A protein and the small-molecule ligand that binds it are described below.
Small molecule (SMILES): CC(=O)N[C@H]1[C@H](O[C@H]2[C@H](O)[C@@H](NC(C)=O)CO[C@@H]2CO)O[C@H](CO)[C@@H](O[C@@H]2O[C@H](CO)[C@@H](O)[C@H](O)[C@@H]2O)[C@@H]1O

Binding-site contacts:
Ligand atom C3 contacts residue ASN118 of chain 1.D at 3.9 Å.
Ligand atom C1 contacts residue TYR135 of chain 1.D at 3.9 Å (hydrophobic).
Ligand atom O4 contacts residue TYR135 of chain 1.D at 4.1 Å.
Ligand atom N2 contacts residue TYR135 of chain 1.D at 3.9 Å.
Ligand atom C8 contacts residue THR105 of chain 1.D at 4.4 Å.
Ligand atom C3 contacts residue TYR135 of chain 1.D at 3.5 Å (hydrophobic).
Ligand atom C7 contacts residue ASN118 of chain 1.D at 4.1 Å.
Ligand atom C8 contacts residue VAL104 of chain 1.D at 4.4 Å (hydrophobic).
Ligand atom O7 contacts residue ASP290 of chain 1.D at 4.5 Å.
Ligand atom O3 contacts residue TYR135 of chain 1.D at 4.3 Å.
Ligand atom O5 contacts residue ASN118 of chain 1.D at 2.4 Å (h-bond).
Ligand atom O7 contacts residue THR105 of chain 1.D at 3.3 Å.
Ligand atom C4 contacts residue ASN118 of chain 1.D at 4.3 Å.
Ligand atom N2 contacts residue ASN118 of chain 1.D at 3.0 Å (h-bond).
Ligand atom C8 contacts residue LEU137 of chain 1.D at 3.7 Å (hydrophobic).
Ligand atom C5 contacts residue TYR135 of chain 1.D at 4.0 Å (hydrophobic).
Ligand atom N2 contacts residue LEU137 of chain 1.D at 4.0 Å.
Ligand atom O5 contacts residue TYR135 of chain 1.D at 4.4 Å.
Ligand atom C8 contacts residue TYR135 of chain 1.D at 4.1 Å (hydrophobic).
Ligand atom C5 contacts residue ASN118 of chain 1.D at 3.6 Å.
Ligand atom C2 contacts residue ASN118 of chain 1.D at 2.5 Å.
Ligand atom C2 contacts residue TYR135 of chain 1.D at 4.0 Å (hydrophobic).
Ligand atom C6 contacts residue ASN118 of chain 1.D at 4.2 Å.
Ligand atom C8 contacts residue ASP290 of chain 1.D at 3.7 Å.
Ligand atom C1 contacts residue ASN118 of chain 1.D at 1.4 Å.
Ligand atom C4 contacts residue TYR135 of chain 1.D at 4.2 Å (hydrophobic).
Ligand atom C7 contacts residue THR105 of chain 1.D at 4.0 Å.
Ligand atom C7 contacts residue ASP290 of chain 1.D at 4.5 Å.

Sequence of chain 1.D:
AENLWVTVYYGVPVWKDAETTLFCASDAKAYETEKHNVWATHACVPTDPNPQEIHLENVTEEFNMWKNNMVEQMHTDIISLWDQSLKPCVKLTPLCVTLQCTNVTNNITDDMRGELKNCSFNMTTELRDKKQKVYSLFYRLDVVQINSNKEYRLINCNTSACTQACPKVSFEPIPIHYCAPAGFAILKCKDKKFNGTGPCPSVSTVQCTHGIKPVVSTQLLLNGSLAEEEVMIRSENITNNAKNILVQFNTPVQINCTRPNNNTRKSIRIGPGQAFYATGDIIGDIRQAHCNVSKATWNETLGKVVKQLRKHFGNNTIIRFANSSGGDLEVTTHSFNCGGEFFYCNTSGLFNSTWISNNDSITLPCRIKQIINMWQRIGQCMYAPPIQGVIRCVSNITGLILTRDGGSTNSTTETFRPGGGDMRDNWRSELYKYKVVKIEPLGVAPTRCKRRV